Sequence of chain 2.A:
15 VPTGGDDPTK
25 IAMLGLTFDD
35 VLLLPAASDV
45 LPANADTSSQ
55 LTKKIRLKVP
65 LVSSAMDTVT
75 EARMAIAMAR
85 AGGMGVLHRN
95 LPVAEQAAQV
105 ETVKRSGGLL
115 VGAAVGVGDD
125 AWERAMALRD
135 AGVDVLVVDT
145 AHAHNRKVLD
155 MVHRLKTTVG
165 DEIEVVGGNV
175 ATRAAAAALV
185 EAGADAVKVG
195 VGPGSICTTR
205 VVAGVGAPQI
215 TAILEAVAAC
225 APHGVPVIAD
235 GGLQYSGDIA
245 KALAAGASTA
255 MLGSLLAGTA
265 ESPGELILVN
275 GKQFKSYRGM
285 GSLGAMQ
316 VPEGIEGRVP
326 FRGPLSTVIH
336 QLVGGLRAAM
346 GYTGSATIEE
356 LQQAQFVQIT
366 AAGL

The protein below binds the small molecule below.
Small molecule (SMILES): O=c1[nH]cnc2c1ncn2[C@@H]1O[C@H](COP(=O)(O)O)[C@@H](O)[C@H]1O

Binding-site contacts:
Ligand atom O2P contacts residue TYR281 of chain 2.A at 2.5 Å (h-bond).
Ligand atom C2 contacts residue FWG1 of chain 2.C at 3.2 Å.
Ligand atom O2' contacts residue ASP234 of chain 2.A at 2.7 Å (salt-bridge).
Ligand atom O3P contacts residue SER258 of chain 2.A at 3.4 Å (h-bond).
Ligand atom C1' contacts residue FWG1 of chain 2.C at 3.6 Å.
Ligand atom N7 contacts residue MET284 of chain 2.A at 3.0 Å (h-bond).
Ligand atom C6 contacts residue ILE200 of chain 2.A at 3.6 Å (hydrophobic).
Ligand atom O1P contacts residue SER199 of chain 2.A at 2.9 Å (h-bond).
Ligand atom C4' contacts residue ASP234 of chain 2.A at 3.4 Å.
Ligand atom O2' contacts residue FWG1 of chain 2.C at 3.4 Å.
Ligand atom O2P contacts residue SER258 of chain 2.A at 3.1 Å (h-bond).
Ligand atom N1 contacts residue FWG1 of chain 2.C at 2.7 Å (h-bond).
Ligand atom C6 contacts residue GLU318 of chain 2.A at 3.7 Å.
Ligand atom O3' contacts residue MET255 of chain 2.A at 3.6 Å.
Ligand atom O3' contacts residue ASP234 of chain 2.A at 2.5 Å (salt-bridge).
Ligand atom O5' contacts residue GLY235 of chain 2.A at 3.5 Å.
Ligand atom N1 contacts residue GLU318 of chain 2.A at 2.6 Å (salt-bridge).
Ligand atom C4 contacts residue ILE200 of chain 2.A at 3.6 Å (hydrophobic).
Ligand atom O2P contacts residue SER199 of chain 2.A at 2.8 Å (h-bond).
Ligand atom O6 contacts residue MET284 of chain 2.A at 3.3 Å (h-bond).
Ligand atom C5' contacts residue TYR281 of chain 2.A at 3.5 Å (hydrophobic).
Ligand atom O1P contacts residue GLY236 of chain 2.A at 2.9 Å (h-bond).
Ligand atom O3' contacts residue SER68 of chain 2.A at 2.8 Å (h-bond).
Ligand atom O1P contacts residue GLY198 of chain 2.A at 3.6 Å.
Ligand atom C3' contacts residue ASP234 of chain 2.A at 3.4 Å.
Ligand atom C2 contacts residue GLU318 of chain 2.A at 3.4 Å.
Ligand atom C2 contacts residue CYS201 of chain 2.A at 3.3 Å (hydrophobic).
Ligand atom O3P contacts residue GLY257 of chain 2.A at 2.9 Å (h-bond).
Ligand atom C4 contacts residue FWG1 of chain 2.C at 3.7 Å.
Ligand atom O5' contacts residue GLY198 of chain 2.A at 3.6 Å.
Ligand atom N7 contacts residue GLY283 of chain 2.A at 3.6 Å.
Ligand atom O6 contacts residue FWG1 of chain 2.C at 3.1 Å (h-bond).
Ligand atom O6 contacts residue GLY285 of chain 2.A at 2.8 Å (h-bond).
Ligand atom C5 contacts residue ILE200 of chain 2.A at 3.4 Å (hydrophobic).
Ligand atom N3 contacts residue FWG1 of chain 2.C at 3.3 Å.
Ligand atom C3' contacts residue SER68 of chain 2.A at 3.6 Å.
Ligand atom C8 contacts residue MET70 of chain 2.A at 3.6 Å (hydrophobic).
Ligand atom O6 contacts residue GLY319 of chain 2.A at 3.3 Å.
Ligand atom C6 contacts residue FWG1 of chain 2.C at 2.9 Å.
Ligand atom O6 contacts residue GLY283 of chain 2.A at 3.2 Å.